Sequence of chain 1.B:
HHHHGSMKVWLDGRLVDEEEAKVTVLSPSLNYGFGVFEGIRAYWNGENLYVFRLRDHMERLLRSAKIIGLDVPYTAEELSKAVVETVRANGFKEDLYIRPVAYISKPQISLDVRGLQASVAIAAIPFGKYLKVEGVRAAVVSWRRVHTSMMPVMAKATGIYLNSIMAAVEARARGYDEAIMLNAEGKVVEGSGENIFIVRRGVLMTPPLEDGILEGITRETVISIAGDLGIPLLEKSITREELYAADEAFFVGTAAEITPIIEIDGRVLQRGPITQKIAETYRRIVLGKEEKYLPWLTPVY

Binding-site contacts:
Ligand atom C contacts residue TYR103 of chain 1.B at 3.4 Å (hydrophobic).
Ligand atom CA contacts residue LYS162 of chain 1.B at 2.8 Å.
Ligand atom O3P contacts residue ILE223 of chain 1.B at 3.1 Å (h-bond).
Ligand atom OXT contacts residue TYR103 of chain 1.B at 2.4 Å (h-bond).
Ligand atom C2 contacts residue PLP1 of chain 1.F at 0.8 Å.
Ligand atom C5 contacts residue GLY199 of chain 1.B at 3.5 Å.
Ligand atom C4 contacts residue PLP1 of chain 1.F at 1.3 Å.
Ligand atom P contacts residue THR260 of chain 1.B at 3.5 Å.
Ligand atom C5 contacts residue PLP1 of chain 1.F at 0.8 Å.
Ligand atom O3 contacts residue PLP1 of chain 1.F at 1.7 Å (h-bond).
Ligand atom O3 contacts residue TYR167 of chain 1.B at 3.4 Å.
Ligand atom O3P contacts residue ARG66 of chain 1.B at 2.7 Å (salt-bridge).
Ligand atom C5A contacts residue PLP1 of chain 1.F at 0.8 Å.
Ligand atom O3 contacts residue GLY199 of chain 1.B at 3.5 Å.
Ligand atom C4 contacts residue GLY199 of chain 1.B at 3.1 Å.
Ligand atom O2P contacts residue PLP1 of chain 1.F at 0.3 Å (h-bond).
Ligand atom C6 contacts residue PLP1 of chain 1.F at 0.4 Å.
Ligand atom O1P contacts residue PLP1 of chain 1.F at 0.1 Å (h-bond).
Ligand atom O contacts residue ALA261 of chain 1.B at 2.8 Å (h-bond).
Ligand atom C2A contacts residue SER198 of chain 1.B at 3.3 Å.
Ligand atom O1P contacts residue THR224 of chain 1.B at 2.7 Å (h-bond).
Ligand atom CA contacts residue PLP1 of chain 1.F at 3.0 Å.
Ligand atom C3 contacts residue PLP1 of chain 1.F at 1.3 Å.
Ligand atom O2P contacts residue THR260 of chain 1.B at 2.5 Å (h-bond).
Ligand atom O4P contacts residue PLP1 of chain 1.F at 0.8 Å (h-bond).
Ligand atom N1 contacts residue GLU196 of chain 1.B at 2.8 Å (salt-bridge).
Ligand atom C6 contacts residue GLU196 of chain 1.B at 3.4 Å.
Ligand atom C4A contacts residue PLP1 of chain 1.F at 1.8 Å.
Ligand atom C2A contacts residue TYR167 of chain 1.B at 3.4 Å (hydrophobic).
Ligand atom C4A contacts residue GLY199 of chain 1.B at 3.4 Å.
Ligand atom O1P contacts residue ILE223 of chain 1.B at 3.3 Å (h-bond).
Ligand atom O3 contacts residue LYS162 of chain 1.B at 3.5 Å (salt-bridge).
Ligand atom P contacts residue PLP1 of chain 1.F at 0.3 Å.
Ligand atom C3 contacts residue GLY199 of chain 1.B at 3.4 Å.
Ligand atom N contacts residue LYS162 of chain 1.B at 2.3 Å (salt-bridge).
Ligand atom C6 contacts residue GLU200 of chain 1.B at 3.5 Å.
Ligand atom N1 contacts residue PLP1 of chain 1.F at 0.5 Å (h-bond).
Ligand atom O3P contacts residue PLP1 of chain 1.F at 0.7 Å (h-bond).
Ligand atom C2A contacts residue PLP1 of chain 1.F at 0.9 Å.
Ligand atom N contacts residue PLP1 of chain 1.F at 1.6 Å.

Sequence of chain 1.C:
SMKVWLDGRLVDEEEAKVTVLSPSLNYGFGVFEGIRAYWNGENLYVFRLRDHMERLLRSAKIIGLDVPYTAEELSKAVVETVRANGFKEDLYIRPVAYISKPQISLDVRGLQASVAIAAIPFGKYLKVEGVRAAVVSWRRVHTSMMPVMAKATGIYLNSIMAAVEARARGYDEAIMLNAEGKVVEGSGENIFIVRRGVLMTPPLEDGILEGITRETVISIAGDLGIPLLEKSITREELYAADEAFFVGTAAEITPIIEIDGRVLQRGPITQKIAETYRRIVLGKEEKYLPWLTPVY

This protein binds this small molecule.
Small molecule (SMILES): CCC[C@H](NCc1c(COP(=O)(O)O)cnc(C)c1O)C(=O)O